The small molecule below binds the protein below.
Small molecule (SMILES): OC[C@H]1O[C@@H](O[C@@H]2[C@@H](O)[C@H](O[C@@H]3[C@@H](O)[C@H](O[C@@H]4[C@@H](O)[C@H](O[C@@H]5[C@@H](O)[C@H](O[C@@H]6[C@@H](O)[C@H](O)O[C@H](CO)[C@H]6O)O[C@H](CO)[C@H]5O)O[C@H](CO)[C@H]4O)O[C@H](CO)[C@H]3O)O[C@H](CO)[C@H]2O)[C@H](O)[C@@H](O)[C@@H]1O

Sequence of chain 1.A:
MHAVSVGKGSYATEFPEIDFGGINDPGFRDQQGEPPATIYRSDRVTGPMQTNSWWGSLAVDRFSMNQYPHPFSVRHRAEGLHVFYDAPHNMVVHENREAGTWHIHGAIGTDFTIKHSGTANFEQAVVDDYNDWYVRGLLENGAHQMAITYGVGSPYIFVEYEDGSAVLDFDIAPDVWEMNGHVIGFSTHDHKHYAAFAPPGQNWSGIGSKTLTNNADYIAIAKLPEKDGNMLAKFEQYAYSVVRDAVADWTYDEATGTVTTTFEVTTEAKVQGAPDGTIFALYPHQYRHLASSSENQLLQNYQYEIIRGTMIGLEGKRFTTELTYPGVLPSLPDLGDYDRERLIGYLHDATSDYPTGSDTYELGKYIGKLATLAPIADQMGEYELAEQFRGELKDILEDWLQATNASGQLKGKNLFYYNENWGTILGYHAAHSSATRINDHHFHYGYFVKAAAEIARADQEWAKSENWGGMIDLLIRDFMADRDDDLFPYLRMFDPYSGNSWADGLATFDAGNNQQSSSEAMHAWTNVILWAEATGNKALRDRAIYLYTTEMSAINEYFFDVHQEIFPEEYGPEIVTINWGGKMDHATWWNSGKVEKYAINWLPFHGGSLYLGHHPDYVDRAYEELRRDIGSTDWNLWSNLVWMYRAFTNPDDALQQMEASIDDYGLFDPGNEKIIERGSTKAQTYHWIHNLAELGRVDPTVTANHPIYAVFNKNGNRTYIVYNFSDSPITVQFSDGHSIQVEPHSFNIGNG

Binding-site contacts:
Ligand atom C6 contacts residue HIS452 of chain 1.A at 3.5 Å.
Ligand atom O4 contacts residue ASP460 of chain 1.A at 2.7 Å (salt-bridge).
Ligand atom O4 contacts residue TRP658 of chain 1.A at 3.4 Å.
Ligand atom O2 contacts residue BGC3 of chain 1.C at 3.4 Å (h-bond).
Ligand atom C2 contacts residue GLN536 of chain 1.A at 3.6 Å.
Ligand atom C6 contacts residue ASP524 of chain 1.A at 3.5 Å.
Ligand atom O6 contacts residue HIS452 of chain 1.A at 3.5 Å.
Ligand atom O2 contacts residue GLN536 of chain 1.A at 2.9 Å (h-bond).
Ligand atom O2 contacts residue HIS452 of chain 1.A at 3.0 Å (h-bond).
Ligand atom O5 contacts residue TYR381 of chain 1.A at 3.3 Å (h-bond).
Ligand atom O4 contacts residue GLU540 of chain 1.A at 2.6 Å (salt-bridge).
Ligand atom C4 contacts residue ASP460 of chain 1.A at 3.2 Å.
Ligand atom O5 contacts residue ASN459 of chain 1.A at 3.3 Å (h-bond).
Ligand atom O3 contacts residue HIS452 of chain 1.A at 3.4 Å.
Ligand atom O4 contacts residue ASP524 of chain 1.A at 3.4 Å (salt-bridge).
Ligand atom O5 contacts residue ASP460 of chain 1.A at 3.5 Å (salt-bridge).
Ligand atom O3 contacts residue ASP460 of chain 1.A at 3.0 Å (salt-bridge).
Ligand atom O5 contacts residue ARG698 of chain 1.A at 3.0 Å (salt-bridge).
Ligand atom O3 contacts residue ARG698 of chain 1.A at 2.9 Å (salt-bridge).
Ligand atom O5 contacts residue PHE463 of chain 1.A at 3.4 Å.
Ligand atom O2 contacts residue TRP609 of chain 1.A at 3.4 Å.
Ligand atom O2 contacts residue PO41 of chain 1.Y at 2.6 Å (h-bond).
Ligand atom O4 contacts residue ASN459 of chain 1.A at 3.6 Å (h-bond).
Ligand atom O6 contacts residue ASN534 of chain 1.A at 2.9 Å (h-bond).
Ligand atom C2 contacts residue PO41 of chain 1.Y at 3.2 Å.
Ligand atom O6 contacts residue LYS385 of chain 1.A at 2.7 Å (salt-bridge).
Ligand atom O4 contacts residue TYR381 of chain 1.A at 3.5 Å (h-bond).
Ligand atom O6 contacts residue TYR381 of chain 1.A at 2.6 Å (h-bond).
Ligand atom O6 contacts residue ASP524 of chain 1.A at 2.7 Å (salt-bridge).
Ligand atom O6 contacts residue ASP460 of chain 1.A at 2.6 Å (salt-bridge).
Ligand atom C3 contacts residue ASP460 of chain 1.A at 3.5 Å.
Ligand atom O3 contacts residue PO41 of chain 1.Y at 3.1 Å (h-bond).
Ligand atom C6 contacts residue ASN459 of chain 1.A at 3.6 Å.
Ligand atom C4 contacts residue GLU540 of chain 1.A at 3.5 Å.
Ligand atom O6 contacts residue HIS464 of chain 1.A at 2.8 Å (h-bond).
Ligand atom C4 contacts residue TYR381 of chain 1.A at 3.4 Å (hydrophobic).
Ligand atom O6 contacts residue GLU693 of chain 1.A at 2.9 Å (salt-bridge).
Ligand atom O6 contacts residue ARG698 of chain 1.A at 3.5 Å (salt-bridge).
Ligand atom C4 contacts residue ARG698 of chain 1.A at 3.5 Å.
Ligand atom O4 contacts residue ARG698 of chain 1.A at 3.4 Å (salt-bridge).